A small-molecule ligand and the protein it binds are described below.
Small molecule (SMILES): Cc1cc(CCCCCCCOc2ccc(C3=NCCO3)cc2)on1

Binding-site contacts:
Ligand atom C2C contacts residue VAL192 of chain 5.A at 3.7 Å (hydrophobic).
Ligand atom C6C contacts residue TYR201 of chain 5.A at 4.0 Å (hydrophobic).
Ligand atom C4 contacts residue ILE24 of chain 5.C at 4.0 Å (hydrophobic).
Ligand atom C31 contacts residue PRO177 of chain 5.A at 3.9 Å (hydrophobic).
Ligand atom C3C contacts residue PHE135 of chain 5.A at 3.8 Å (hydrophobic).
Ligand atom N3A contacts residue ASP112 of chain 5.A at 2.8 Å (salt-bridge).
Ligand atom N2 contacts residue PHE155 of chain 5.A at 3.6 Å.
Ligand atom C2B contacts residue TRP203 of chain 5.A at 4.1 Å (hydrophobic).
Ligand atom C5B contacts residue ILE113 of chain 5.A at 3.5 Å (hydrophobic).
Ligand atom C4B contacts residue ASN228 of chain 5.A at 4.0 Å.
Ligand atom O1B contacts residue TYR201 of chain 5.A at 3.4 Å.
Ligand atom C3B contacts residue ASN228 of chain 5.A at 4.0 Å.
Ligand atom C31 contacts residue ILE24 of chain 5.C at 3.6 Å (hydrophobic).
Ligand atom C5A contacts residue ASN228 of chain 5.A at 4.0 Å.
Ligand atom C7C contacts residue MET230 of chain 5.A at 4.0 Å (hydrophobic).
Ligand atom N3A contacts residue ILE113 of chain 5.A at 3.7 Å.
Ligand atom O1B contacts residue MET230 of chain 5.A at 4.0 Å.
Ligand atom O1A contacts residue TRP203 of chain 5.A at 3.3 Å.
Ligand atom C4A contacts residue THR114 of chain 5.A at 3.6 Å.
Ligand atom C4A contacts residue ASP112 of chain 5.A at 3.0 Å.
Ligand atom C3 contacts residue PHE155 of chain 5.A at 4.0 Å (hydrophobic).
Ligand atom C5 contacts residue PHE155 of chain 5.A at 3.9 Å (hydrophobic).
Ligand atom C5B contacts residue ILE111 of chain 5.A at 4.0 Å (hydrophobic).
Ligand atom C4C contacts residue VAL192 of chain 5.A at 3.5 Å (hydrophobic).
Ligand atom C5C contacts residue ILE111 of chain 5.A at 3.7 Å (hydrophobic).
Ligand atom C2B contacts residue TYR201 of chain 5.A at 3.4 Å (hydrophobic).
Ligand atom C5 contacts residue PHE233 of chain 5.A at 3.9 Å (hydrophobic).
Ligand atom C4B contacts residue TRP203 of chain 5.A at 3.6 Å (hydrophobic).
Ligand atom C6B contacts residue ILE113 of chain 5.A at 4.0 Å (hydrophobic).
Ligand atom C2A contacts residue TRP203 of chain 5.A at 3.6 Å (hydrophobic).
Ligand atom C3B contacts residue TRP203 of chain 5.A at 3.2 Å (hydrophobic).
Ligand atom O1 contacts residue PHE233 of chain 5.A at 3.1 Å.
Ligand atom O1 contacts residue PHE155 of chain 5.A at 3.5 Å.
Ligand atom C5C contacts residue PHE135 of chain 5.A at 3.5 Å (hydrophobic).
Ligand atom C5B contacts residue ASP112 of chain 5.A at 3.9 Å.
Ligand atom O1A contacts residue ASN228 of chain 5.A at 3.7 Å.
Ligand atom C4C contacts residue PHE135 of chain 5.A at 3.7 Å (hydrophobic).
Ligand atom C31 contacts residue VAL179 of chain 5.A at 3.5 Å (hydrophobic).
Ligand atom N2 contacts residue PHE233 of chain 5.A at 3.8 Å.
Ligand atom C4 contacts residue VAL190 of chain 5.A at 3.8 Å (hydrophobic).

Sequence of chain 5.A:
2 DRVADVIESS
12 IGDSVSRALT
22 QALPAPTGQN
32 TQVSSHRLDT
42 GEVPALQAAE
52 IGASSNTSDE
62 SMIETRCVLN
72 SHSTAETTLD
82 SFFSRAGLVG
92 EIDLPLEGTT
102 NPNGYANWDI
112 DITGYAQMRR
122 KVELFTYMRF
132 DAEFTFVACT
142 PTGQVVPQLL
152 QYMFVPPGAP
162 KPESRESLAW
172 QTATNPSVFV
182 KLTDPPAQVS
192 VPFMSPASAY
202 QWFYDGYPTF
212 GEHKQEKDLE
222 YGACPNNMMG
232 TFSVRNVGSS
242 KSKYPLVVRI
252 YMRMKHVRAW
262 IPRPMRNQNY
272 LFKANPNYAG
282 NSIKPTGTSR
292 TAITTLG

Sequence of chain 5.C:
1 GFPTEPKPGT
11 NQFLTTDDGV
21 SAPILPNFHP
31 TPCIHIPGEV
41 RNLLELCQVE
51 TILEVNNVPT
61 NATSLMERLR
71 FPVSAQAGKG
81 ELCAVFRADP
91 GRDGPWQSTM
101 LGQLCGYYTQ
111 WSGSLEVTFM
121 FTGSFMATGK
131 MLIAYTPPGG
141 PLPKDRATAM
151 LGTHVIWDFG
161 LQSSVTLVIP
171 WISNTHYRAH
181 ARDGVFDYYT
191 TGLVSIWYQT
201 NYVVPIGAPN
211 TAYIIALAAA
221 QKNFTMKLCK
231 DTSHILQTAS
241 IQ

Sequence of chain 1.C:
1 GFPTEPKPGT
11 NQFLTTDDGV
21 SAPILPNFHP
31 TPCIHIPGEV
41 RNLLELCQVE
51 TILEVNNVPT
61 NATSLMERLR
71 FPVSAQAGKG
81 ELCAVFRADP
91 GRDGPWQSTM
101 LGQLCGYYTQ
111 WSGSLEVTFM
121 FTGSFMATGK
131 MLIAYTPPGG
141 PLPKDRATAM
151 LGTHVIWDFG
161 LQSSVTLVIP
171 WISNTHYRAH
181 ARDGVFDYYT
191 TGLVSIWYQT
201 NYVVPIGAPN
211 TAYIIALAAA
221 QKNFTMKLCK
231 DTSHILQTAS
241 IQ